Sequence of chain 1.B:
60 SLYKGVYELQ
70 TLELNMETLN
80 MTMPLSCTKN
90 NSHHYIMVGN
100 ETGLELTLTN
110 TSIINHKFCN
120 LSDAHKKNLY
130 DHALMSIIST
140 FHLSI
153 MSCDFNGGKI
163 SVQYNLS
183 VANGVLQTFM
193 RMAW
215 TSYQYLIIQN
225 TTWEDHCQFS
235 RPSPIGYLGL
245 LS

The small molecule below binds the protein below.
Small molecule (SMILES): CC(=O)N[C@@H]1[C@@H](O)[C@H](O)[C@@H](CO)O[C@H]1O

Binding-site contacts:
Ligand atom O5 contacts residue TYR219 of chain 1.B at 3.8 Å.
Ligand atom N2 contacts residue ILE113 of chain 1.B at 4.4 Å.
Ligand atom O7 contacts residue HIS115 of chain 1.B at 4.3 Å.
Ligand atom C8 contacts residue SER154 of chain 1.B at 3.2 Å.
Ligand atom O7 contacts residue SER154 of chain 1.B at 3.6 Å.
Ligand atom C7 contacts residue ASN114 of chain 1.B at 4.3 Å.
Ligand atom C7 contacts residue ASN167 of chain 1.B at 3.2 Å.
Ligand atom O6 contacts residue SER169 of chain 1.B at 3.5 Å (h-bond).
Ligand atom C3 contacts residue TYR219 of chain 1.B at 3.8 Å (hydrophobic).
Ligand atom N2 contacts residue TYR219 of chain 1.B at 4.2 Å.
Ligand atom C2 contacts residue TYR219 of chain 1.B at 4.0 Å (hydrophobic).
Ligand atom C8 contacts residue GLN165 of chain 1.B at 3.3 Å.
Ligand atom C3 contacts residue ASN167 of chain 1.B at 3.8 Å.
Ligand atom C4 contacts residue ASN167 of chain 1.B at 4.2 Å.
Ligand atom C1 contacts residue ASN167 of chain 1.B at 1.4 Å.
Ligand atom O7 contacts residue ASN167 of chain 1.B at 3.3 Å (h-bond).
Ligand atom N2 contacts residue ASN167 of chain 1.B at 2.9 Å (h-bond).
Ligand atom C5 contacts residue TYR219 of chain 1.B at 3.6 Å (hydrophobic).
Ligand atom C5 contacts residue ASN167 of chain 1.B at 3.7 Å.
Ligand atom C1 contacts residue TYR219 of chain 1.B at 3.2 Å (hydrophobic).
Ligand atom C8 contacts residue ASN114 of chain 1.B at 4.2 Å.
Ligand atom C7 contacts residue HIS115 of chain 1.B at 4.2 Å.
Ligand atom C7 contacts residue ILE113 of chain 1.B at 4.4 Å (hydrophobic).
Ligand atom C7 contacts residue SER154 of chain 1.B at 3.9 Å.
Ligand atom C8 contacts residue HIS115 of chain 1.B at 3.5 Å.
Ligand atom O7 contacts residue LYS116 of chain 1.B at 3.4 Å.
Ligand atom C4 contacts residue TYR219 of chain 1.B at 4.2 Å (hydrophobic).
Ligand atom C2 contacts residue ASN167 of chain 1.B at 2.4 Å.
Ligand atom C8 contacts residue ASN167 of chain 1.B at 4.4 Å.
Ligand atom O5 contacts residue ASN167 of chain 1.B at 2.4 Å (h-bond).
Ligand atom O3 contacts residue ASN114 of chain 1.B at 3.9 Å.
Ligand atom O6 contacts residue ASN167 of chain 1.B at 4.3 Å.
Ligand atom C7 contacts residue LYS116 of chain 1.B at 4.3 Å.
Ligand atom C8 contacts residue ILE113 of chain 1.B at 3.4 Å (hydrophobic).